Sequence of chain 2.B:
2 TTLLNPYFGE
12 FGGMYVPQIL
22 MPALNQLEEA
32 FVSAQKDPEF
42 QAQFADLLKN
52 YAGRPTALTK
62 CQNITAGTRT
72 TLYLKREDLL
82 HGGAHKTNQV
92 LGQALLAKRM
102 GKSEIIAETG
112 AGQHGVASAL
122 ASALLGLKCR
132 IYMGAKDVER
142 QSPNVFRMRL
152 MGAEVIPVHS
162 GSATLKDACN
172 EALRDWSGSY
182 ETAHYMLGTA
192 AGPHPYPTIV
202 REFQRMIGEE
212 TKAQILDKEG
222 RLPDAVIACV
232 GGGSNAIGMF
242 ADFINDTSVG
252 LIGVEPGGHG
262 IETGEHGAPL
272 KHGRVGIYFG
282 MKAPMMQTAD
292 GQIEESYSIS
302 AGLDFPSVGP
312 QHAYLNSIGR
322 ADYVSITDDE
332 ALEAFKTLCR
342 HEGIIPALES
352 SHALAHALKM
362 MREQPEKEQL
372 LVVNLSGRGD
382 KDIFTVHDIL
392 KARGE

A protein and the small-molecule ligand that binds it are described below.
Small molecule (SMILES): C=C(/N=C/c1c(COP(=O)(O)O)cnc(C)c1O)C(=O)O

Binding-site contacts:
Ligand atom C6 contacts residue CYS230 of chain 2.B at 3.6 Å (hydrophobic).
Ligand atom OP1 contacts residue ASN236 of chain 2.B at 2.8 Å (h-bond).
Ligand atom OXT contacts residue THR110 of chain 2.B at 2.6 Å (h-bond).
Ligand atom O contacts residue THR110 of chain 2.B at 3.4 Å (h-bond).
Ligand atom OP3 contacts residue LYS87 of chain 2.B at 3.1 Å (salt-bridge).
Ligand atom CB contacts residue GLY303 of chain 2.B at 3.3 Å.
Ligand atom P contacts residue SER235 of chain 2.B at 3.4 Å.
Ligand atom O3 contacts residue ALA112 of chain 2.B at 3.5 Å.
Ligand atom C4A contacts residue GLY303 of chain 2.B at 3.5 Å.
Ligand atom C contacts residue ALA112 of chain 2.B at 3.4 Å (hydrophobic).
Ligand atom C6 contacts residue GLU350 of chain 2.B at 3.5 Å.
Ligand atom O3 contacts residue GLN114 of chain 2.B at 3.5 Å.
Ligand atom CB contacts residue GLY111 of chain 2.B at 3.4 Å.
Ligand atom OXT contacts residue GLY111 of chain 2.B at 2.8 Å (h-bond).
Ligand atom O contacts residue GLN114 of chain 2.B at 2.8 Å (h-bond).
Ligand atom C4A contacts residue LYS87 of chain 2.B at 3.4 Å.
Ligand atom OP2 contacts residue SER235 of chain 2.B at 3.5 Å (h-bond).
Ligand atom OP4 contacts residue LYS87 of chain 2.B at 3.4 Å (salt-bridge).
Ligand atom O contacts residue GLY113 of chain 2.B at 3.4 Å (h-bond).
Ligand atom C2 contacts residue SER377 of chain 2.B at 3.6 Å.
Ligand atom N1 contacts residue SER377 of chain 2.B at 2.6 Å (h-bond).
Ligand atom N contacts residue LYS87 of chain 2.B at 3.3 Å.
Ligand atom C contacts residue THR110 of chain 2.B at 3.3 Å.
Ligand atom OP1 contacts residue SER235 of chain 2.B at 3.2 Å (h-bond).
Ligand atom OP1 contacts residue HIS86 of chain 2.B at 3.2 Å (h-bond).
Ligand atom OP2 contacts residue GLY234 of chain 2.B at 2.8 Å (h-bond).
Ligand atom C contacts residue HIS115 of chain 2.B at 3.6 Å.
Ligand atom OP3 contacts residue GLY234 of chain 2.B at 3.5 Å (h-bond).
Ligand atom CB contacts residue ALA112 of chain 2.B at 3.3 Å (hydrophobic).
Ligand atom OXT contacts residue HIS115 of chain 2.B at 3.4 Å.
Ligand atom OP2 contacts residue GLY232 of chain 2.B at 2.9 Å (h-bond).
Ligand atom C6 contacts residue SER377 of chain 2.B at 3.4 Å.
Ligand atom OP2 contacts residue GLY233 of chain 2.B at 3.4 Å (h-bond).
Ligand atom C5A contacts residue GLY303 of chain 2.B at 3.5 Å.
Ligand atom CA contacts residue ALA112 of chain 2.B at 3.4 Å (hydrophobic).
Ligand atom C contacts residue GLY111 of chain 2.B at 3.5 Å.
Ligand atom O contacts residue HIS115 of chain 2.B at 2.8 Å (h-bond).
Ligand atom OP3 contacts residue SER235 of chain 2.B at 2.6 Å (h-bond).
Ligand atom OP3 contacts residue THR190 of chain 2.B at 2.6 Å (h-bond).
Ligand atom N1 contacts residue GLU350 of chain 2.B at 3.5 Å.